The protein below binds the small molecule below.
Small molecule (SMILES): NCCCCCC(=O)O

Sequence of chain 2.A:
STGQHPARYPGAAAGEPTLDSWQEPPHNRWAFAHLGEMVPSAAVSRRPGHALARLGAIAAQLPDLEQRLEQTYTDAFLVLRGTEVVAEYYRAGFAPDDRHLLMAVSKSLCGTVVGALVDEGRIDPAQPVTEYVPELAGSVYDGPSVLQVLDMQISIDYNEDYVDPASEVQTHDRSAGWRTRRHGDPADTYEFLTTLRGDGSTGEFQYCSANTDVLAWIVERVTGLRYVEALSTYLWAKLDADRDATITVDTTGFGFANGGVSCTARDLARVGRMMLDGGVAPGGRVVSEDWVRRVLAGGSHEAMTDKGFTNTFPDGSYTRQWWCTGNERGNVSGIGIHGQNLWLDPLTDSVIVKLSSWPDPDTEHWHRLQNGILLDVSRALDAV

Binding-site contacts:
Ligand atom N contacts residue ACA1 of chain 2.E at 1.3 Å.
Ligand atom C6 contacts residue ILE343 of chain 2.A at 3.9 Å (hydrophobic).
Ligand atom C6 contacts residue TYR215 of chain 2.A at 3.4 Å (hydrophobic).
Ligand atom N contacts residue ALA112 of chain 2.A at 3.5 Å.
Ligand atom C5 contacts residue TYR170 of chain 2.A at 3.7 Å (hydrophobic).
Ligand atom N contacts residue TYR215 of chain 2.A at 3.4 Å (h-bond).
Ligand atom N contacts residue TYR170 of chain 2.A at 2.9 Å (h-bond).
Ligand atom C6 contacts residue TYR170 of chain 2.A at 3.9 Å (hydrophobic).
Ligand atom C5 contacts residue TYR215 of chain 2.A at 3.9 Å (hydrophobic).
Ligand atom C5 contacts residue ACA1 of chain 2.E at 3.7 Å.
Ligand atom C4 contacts residue ILE343 of chain 2.A at 4.1 Å (hydrophobic).
Ligand atom N contacts residue LYS115 of chain 2.A at 4.5 Å.
Ligand atom C6 contacts residue ILE345 of chain 2.A at 3.8 Å (hydrophobic).
Ligand atom C6 contacts residue GLY344 of chain 2.A at 4.1 Å.
Ligand atom C6 contacts residue ACA1 of chain 2.E at 2.5 Å.
Ligand atom C5 contacts residue ILE345 of chain 2.A at 4.0 Å (hydrophobic).
Ligand atom N contacts residue ILE345 of chain 2.A at 3.5 Å.
Ligand atom C4 contacts residue TRP331 of chain 2.A at 3.9 Å (hydrophobic).
Ligand atom C6 contacts residue ALA112 of chain 2.A at 3.7 Å (hydrophobic).